Binding-site contacts:
Ligand atom CG1 contacts residue ARG1 of chain 1.O at 4.1 Å.
Ligand atom N contacts residue ARG1 of chain 1.O at 1.3 Å.
Ligand atom OXT contacts residue ARG1 of chain 1.O at 4.2 Å.
Ligand atom CA contacts residue ARG1 of chain 1.O at 2.5 Å.
Ligand atom CB contacts residue ARG1 of chain 1.O at 3.7 Å.
Ligand atom CG1 contacts residue GLN125 of chain 1.B at 3.8 Å.
Ligand atom CA contacts residue TYR232 of chain 1.B at 4.4 Å (hydrophobic).
Ligand atom O contacts residue PHE207 of chain 1.B at 3.7 Å.
Ligand atom CG2 contacts residue TYR232 of chain 1.B at 4.3 Å (hydrophobic).
Ligand atom C contacts residue ARG1 of chain 1.O at 3.3 Å.
Ligand atom CG1 contacts residue ILE127 of chain 1.B at 3.8 Å (hydrophobic).
Ligand atom O contacts residue TYR232 of chain 1.B at 4.1 Å.
Ligand atom CG2 contacts residue PHE207 of chain 1.B at 4.3 Å (hydrophobic).
Ligand atom CB contacts residue TYR232 of chain 1.B at 3.7 Å (hydrophobic).
Ligand atom CG2 contacts residue GLN125 of chain 1.B at 4.2 Å.
Ligand atom CG1 contacts residue TYR232 of chain 1.B at 4.0 Å (hydrophobic).
Ligand atom O contacts residue ARG1 of chain 1.O at 3.6 Å.
Ligand atom CA contacts residue ILE127 of chain 1.B at 4.5 Å (hydrophobic).
Ligand atom N contacts residue TYR232 of chain 1.B at 3.6 Å.
Ligand atom C contacts residue PHE207 of chain 1.B at 4.4 Å (hydrophobic).

Sequence of chain 1.B:
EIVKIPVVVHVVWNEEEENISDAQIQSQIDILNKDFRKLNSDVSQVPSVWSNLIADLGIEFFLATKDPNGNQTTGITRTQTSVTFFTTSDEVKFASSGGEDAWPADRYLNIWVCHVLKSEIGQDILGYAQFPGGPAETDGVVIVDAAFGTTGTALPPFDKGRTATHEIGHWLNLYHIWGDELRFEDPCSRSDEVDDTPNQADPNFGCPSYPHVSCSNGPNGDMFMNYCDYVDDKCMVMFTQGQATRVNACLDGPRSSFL

This protein binds this small molecule.
Small molecule (SMILES): CC(C)[C@H](N)C(=O)O